Sequence of chain 1.WA:
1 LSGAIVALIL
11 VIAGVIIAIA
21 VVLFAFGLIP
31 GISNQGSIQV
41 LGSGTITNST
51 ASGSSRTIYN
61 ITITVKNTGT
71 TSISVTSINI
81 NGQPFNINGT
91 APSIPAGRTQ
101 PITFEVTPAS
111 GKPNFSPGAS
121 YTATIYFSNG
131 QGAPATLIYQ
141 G

A protein and the small-molecule ligand that binds it are described below.
Small molecule (SMILES): CC(=O)N[C@@H]1[C@@H](O)[C@H](O)[C@@H](CO)O[C@H]1O

Binding-site contacts:
Ligand atom C2 contacts residue ILE58 of chain 1.WA at 3.8 Å (hydrophobic).
Ligand atom O5 contacts residue ARG56 of chain 1.WA at 4.5 Å.
Ligand atom N2 contacts residue ASN88 of chain 1.WA at 2.9 Å (h-bond).
Ligand atom O6 contacts residue GLY89 of chain 1.WA at 4.3 Å.
Ligand atom C3 contacts residue ASN88 of chain 1.WA at 3.9 Å.
Ligand atom N2 contacts residue ARG56 of chain 1.WA at 2.6 Å (salt-bridge).
Ligand atom C6 contacts residue GLY89 of chain 1.WA at 3.4 Å.
Ligand atom C5 contacts residue ASN88 of chain 1.WA at 3.8 Å.
Ligand atom C4 contacts residue ASN88 of chain 1.WA at 4.4 Å.
Ligand atom C1 contacts residue ASN88 of chain 1.WA at 1.5 Å.
Ligand atom C8 contacts residue SER54 of chain 1.WA at 4.4 Å.
Ligand atom C2 contacts residue ARG56 of chain 1.WA at 3.4 Å.
Ligand atom C1 contacts residue ILE58 of chain 1.WA at 4.1 Å (hydrophobic).
Ligand atom C7 contacts residue ASN88 of chain 1.WA at 4.1 Å.
Ligand atom C2 contacts residue GLU105 of chain 1.WA at 4.3 Å.
Ligand atom C1 contacts residue ARG56 of chain 1.WA at 3.1 Å.
Ligand atom O5 contacts residue ASN88 of chain 1.WA at 2.6 Å (h-bond).
Ligand atom N2 contacts residue ILE58 of chain 1.WA at 3.2 Å.
Ligand atom C8 contacts residue ARG56 of chain 1.WA at 3.2 Å.
Ligand atom C2 contacts residue ASN88 of chain 1.WA at 2.6 Å.
Ligand atom C7 contacts residue ARG56 of chain 1.WA at 3.6 Å.
Ligand atom C5 contacts residue GLY89 of chain 1.WA at 4.3 Å.
Ligand atom O7 contacts residue ILE58 of chain 1.WA at 4.0 Å.
Ligand atom C7 contacts residue ILE58 of chain 1.WA at 3.4 Å (hydrophobic).
Ligand atom C8 contacts residue ILE58 of chain 1.WA at 3.7 Å (hydrophobic).
Ligand atom C3 contacts residue ARG56 of chain 1.WA at 4.1 Å.
Ligand atom O5 contacts residue GLY89 of chain 1.WA at 3.7 Å.